Binding-site contacts:
Ligand atom C24 contacts residue ASP93 of chain 1.A at 3.5 Å.
Ligand atom N03 contacts residue ASN42 of chain 1.A at 3.8 Å.
Ligand atom C18 contacts residue PHE129 of chain 1.A at 3.4 Å (hydrophobic).
Ligand atom CL contacts residue GLY88 of chain 1.A at 3.3 Å.
Ligand atom C25 contacts residue ASP93 of chain 1.A at 3.6 Å.
Ligand atom C16 contacts residue LEU98 of chain 1.A at 3.7 Å (hydrophobic).
Ligand atom CL contacts residue ALA46 of chain 1.A at 3.6 Å.
Ligand atom C29 contacts residue PHE129 of chain 1.A at 3.6 Å (hydrophobic).
Ligand atom C24 contacts residue LEU98 of chain 1.A at 3.6 Å (hydrophobic).
Ligand atom C17 contacts residue PHE129 of chain 1.A at 3.5 Å (hydrophobic).
Ligand atom C23 contacts residue ASN97 of chain 1.A at 3.8 Å.
Ligand atom C16 contacts residue PHE129 of chain 1.A at 3.5 Å (hydrophobic).
Ligand atom CL contacts residue ILE87 of chain 1.A at 3.4 Å.
Ligand atom N01 contacts residue THR175 of chain 1.A at 3.8 Å.
Ligand atom C25 contacts residue LEU98 of chain 1.A at 3.5 Å (hydrophobic).
Ligand atom C23 contacts residue LEU98 of chain 1.A at 3.8 Å (hydrophobic).
Ligand atom C08 contacts residue LEU98 of chain 1.A at 3.5 Å (hydrophobic).
Ligand atom C21 contacts residue LEU98 of chain 1.A at 3.8 Å (hydrophobic).
Ligand atom C29 contacts residue TRP153 of chain 1.A at 3.5 Å (hydrophobic).
Ligand atom C28 contacts residue TRP153 of chain 1.A at 3.7 Å (hydrophobic).
Ligand atom C29 contacts residue TYR130 of chain 1.A at 3.8 Å (hydrophobic).
Ligand atom C13 contacts residue PHE129 of chain 1.A at 3.5 Å (hydrophobic).
Ligand atom C20 contacts residue LEU98 of chain 1.A at 3.6 Å (hydrophobic).
Ligand atom O27 contacts residue VAL141 of chain 1.A at 3.5 Å.
Ligand atom C26 contacts residue MET89 of chain 1.A at 3.6 Å (hydrophobic).
Ligand atom O27 contacts residue PHE129 of chain 1.A at 3.4 Å.
Ligand atom C28 contacts residue LEU94 of chain 1.A at 3.6 Å (hydrophobic).
Ligand atom N14 contacts residue PHE129 of chain 1.A at 3.5 Å.
Ligand atom C15 contacts residue TYR130 of chain 1.A at 3.8 Å (hydrophobic).
Ligand atom N14 contacts residue LEU98 of chain 1.A at 3.6 Å.
Ligand atom C19 contacts residue MET89 of chain 1.A at 3.8 Å (hydrophobic).
Ligand atom N11 contacts residue SER43 of chain 1.A at 3.8 Å.
Ligand atom C12 contacts residue ASN42 of chain 1.A at 3.5 Å.
Ligand atom C09 contacts residue MET89 of chain 1.A at 3.7 Å (hydrophobic).
Ligand atom N01 contacts residue ALA46 of chain 1.A at 3.5 Å.
Ligand atom C28 contacts residue LEU98 of chain 1.A at 3.8 Å (hydrophobic).
Ligand atom N11 contacts residue ASP84 of chain 1.A at 2.9 Å (salt-bridge).
Ligand atom C15 contacts residue PHE129 of chain 1.A at 3.5 Å (hydrophobic).
Ligand atom C15 contacts residue LEU98 of chain 1.A at 3.7 Å (hydrophobic).
Ligand atom C26 contacts residue PHE129 of chain 1.A at 3.6 Å (hydrophobic).

A small-molecule ligand and the protein it binds are described below.
Small molecule (SMILES): COc1c(C)cnc(Cn2cc(Cc3ccccc3)c3c(Cl)nc(N)nc32)c1C

Sequence of chain 1.A:
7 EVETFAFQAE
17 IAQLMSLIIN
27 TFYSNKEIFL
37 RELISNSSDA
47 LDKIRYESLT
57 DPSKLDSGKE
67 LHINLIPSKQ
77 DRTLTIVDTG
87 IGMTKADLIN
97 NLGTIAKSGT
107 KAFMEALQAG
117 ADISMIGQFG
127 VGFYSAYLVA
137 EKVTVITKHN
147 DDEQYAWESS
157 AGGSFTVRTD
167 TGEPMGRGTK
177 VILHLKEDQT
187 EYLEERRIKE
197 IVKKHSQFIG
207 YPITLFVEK